Binding-site contacts:
Ligand atom C9 contacts residue SER139 of chain 2.A at 3.1 Å.
Ligand atom O4 contacts residue LEU189 of chain 2.A at 3.1 Å.
Ligand atom F5 contacts residue MET193 of chain 2.A at 2.9 Å.
Ligand atom O91 contacts residue TYR58 of chain 2.A at 3.7 Å.
Ligand atom O2 contacts residue GLY138 of chain 2.A at 3.6 Å.
Ligand atom O92 contacts residue TYR58 of chain 2.A at 3.7 Å.
Ligand atom F5 contacts residue GLU190 of chain 2.A at 3.6 Å.
Ligand atom O92 contacts residue SER139 of chain 2.A at 2.9 Å (h-bond).
Ligand atom C8 contacts residue THR88 of chain 2.A at 3.4 Å.
Ligand atom O4 contacts residue GLU190 of chain 2.A at 3.0 Å (salt-bridge).
Ligand atom C8 contacts residue GLU190 of chain 2.A at 3.5 Å.
Ligand atom O92 contacts residue ARG93 of chain 2.A at 2.9 Å (salt-bridge).
Ligand atom C8 contacts residue SER139 of chain 2.A at 3.6 Å.
Ligand atom C2 contacts residue LEU135 of chain 2.A at 3.7 Å (hydrophobic).
Ligand atom N1 contacts residue GLU190 of chain 2.A at 3.4 Å (salt-bridge).
Ligand atom C5 contacts residue MET193 of chain 2.A at 3.6 Å (hydrophobic).
Ligand atom C8 contacts residue PRO86 of chain 2.A at 3.8 Å (hydrophobic).
Ligand atom O2 contacts residue THR140 of chain 2.A at 3.1 Å (h-bond).
Ligand atom O91 contacts residue THR88 of chain 2.A at 2.7 Å (h-bond).
Ligand atom O91 contacts residue PRO86 of chain 2.A at 3.8 Å.
Ligand atom C6 contacts residue GLU190 of chain 2.A at 3.0 Å.
Ligand atom N8 contacts residue GLU190 of chain 2.A at 3.1 Å (salt-bridge).
Ligand atom O91 contacts residue LEU87 of chain 2.A at 3.6 Å.
Ligand atom N8 contacts residue TYR217 of chain 2.A at 3.8 Å.
Ligand atom C4 contacts residue GLU190 of chain 2.A at 3.6 Å.
Ligand atom N8 contacts residue TYR58 of chain 2.A at 3.7 Å.
Ligand atom O91 contacts residue ARG93 of chain 2.A at 2.7 Å (salt-bridge).
Ligand atom F5 contacts residue THR171 of chain 2.A at 3.8 Å.
Ligand atom C2 contacts residue THR140 of chain 2.A at 3.8 Å.
Ligand atom C9 contacts residue ARG93 of chain 2.A at 3.4 Å.
Ligand atom N8 contacts residue PRO86 of chain 2.A at 2.5 Å (h-bond).
Ligand atom O2 contacts residue SER139 of chain 2.A at 3.2 Å (h-bond).
Ligand atom C5 contacts residue GLU190 of chain 2.A at 3.1 Å.
Ligand atom C6 contacts residue MET193 of chain 2.A at 3.6 Å (hydrophobic).
Ligand atom O92 contacts residue GLY138 of chain 2.A at 3.6 Å.
Ligand atom N8 contacts residue THR88 of chain 2.A at 3.1 Å (h-bond).
Ligand atom C7 contacts residue TYR58 of chain 2.A at 3.6 Å (hydrophobic).
Ligand atom C9 contacts residue THR88 of chain 2.A at 3.3 Å.
Ligand atom N1 contacts residue LEU135 of chain 2.A at 3.6 Å.
Ligand atom N3 contacts residue THR140 of chain 2.A at 3.1 Å (h-bond).

Sequence of chain 2.A:
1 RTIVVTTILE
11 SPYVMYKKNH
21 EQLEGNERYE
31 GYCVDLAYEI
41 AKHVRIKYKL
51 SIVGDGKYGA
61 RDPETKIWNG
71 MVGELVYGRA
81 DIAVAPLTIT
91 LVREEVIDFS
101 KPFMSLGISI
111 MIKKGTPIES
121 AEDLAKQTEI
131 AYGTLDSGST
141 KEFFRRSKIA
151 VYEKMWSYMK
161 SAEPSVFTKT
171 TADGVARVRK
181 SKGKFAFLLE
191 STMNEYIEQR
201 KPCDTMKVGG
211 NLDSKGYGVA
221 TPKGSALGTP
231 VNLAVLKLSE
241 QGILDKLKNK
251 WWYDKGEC

This protein binds this small molecule.
Small molecule (SMILES): N[C@@H](Cn1cc(F)c(=O)[nH]c1=O)C(=O)O